Sequence of chain 1.A:
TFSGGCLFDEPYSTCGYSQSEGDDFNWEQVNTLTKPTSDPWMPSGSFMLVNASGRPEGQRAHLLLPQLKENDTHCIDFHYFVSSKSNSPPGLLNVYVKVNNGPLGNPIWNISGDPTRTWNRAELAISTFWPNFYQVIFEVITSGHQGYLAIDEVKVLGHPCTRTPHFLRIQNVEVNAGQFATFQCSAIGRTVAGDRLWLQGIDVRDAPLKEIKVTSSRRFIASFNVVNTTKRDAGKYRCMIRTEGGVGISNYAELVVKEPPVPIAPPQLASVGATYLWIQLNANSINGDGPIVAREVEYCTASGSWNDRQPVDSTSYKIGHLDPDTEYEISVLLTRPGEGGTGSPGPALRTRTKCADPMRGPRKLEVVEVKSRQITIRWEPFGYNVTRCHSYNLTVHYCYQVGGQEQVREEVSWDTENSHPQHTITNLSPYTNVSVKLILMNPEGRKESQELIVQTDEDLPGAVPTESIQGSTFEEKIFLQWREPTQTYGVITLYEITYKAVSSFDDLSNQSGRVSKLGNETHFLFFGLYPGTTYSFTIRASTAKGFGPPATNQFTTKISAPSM

Binding-site contacts:
Ligand atom O7 contacts residue TYR149 of chain 1.A at 3.2 Å (h-bond).
Ligand atom O7 contacts residue MET43 of chain 1.A at 3.2 Å.
Ligand atom N2 contacts residue ASN52 of chain 1.A at 2.9 Å (h-bond).
Ligand atom C3 contacts residue TYR149 of chain 1.A at 4.2 Å (hydrophobic).
Ligand atom N2 contacts residue TYR149 of chain 1.A at 3.1 Å (h-bond).
Ligand atom O6 contacts residue GLY55 of chain 1.A at 4.3 Å.
Ligand atom O5 contacts residue ASN52 of chain 1.A at 2.4 Å (h-bond).
Ligand atom C5 contacts residue SER54 of chain 1.A at 4.3 Å.
Ligand atom C2 contacts residue ASN52 of chain 1.A at 2.5 Å.
Ligand atom C2 contacts residue TYR149 of chain 1.A at 4.2 Å (hydrophobic).
Ligand atom C5 contacts residue ASN52 of chain 1.A at 3.7 Å.
Ligand atom C7 contacts residue ASN52 of chain 1.A at 3.6 Å.
Ligand atom O5 contacts residue SER54 of chain 1.A at 3.7 Å.
Ligand atom O6 contacts residue SER54 of chain 1.A at 3.9 Å.
Ligand atom C1 contacts residue ASN52 of chain 1.A at 1.4 Å.
Ligand atom C4 contacts residue ASN52 of chain 1.A at 4.2 Å.
Ligand atom C1 contacts residue SER54 of chain 1.A at 3.8 Å.
Ligand atom C7 contacts residue MET43 of chain 1.A at 4.4 Å (hydrophobic).
Ligand atom O7 contacts residue LEU50 of chain 1.A at 4.4 Å.
Ligand atom C8 contacts residue ASN52 of chain 1.A at 3.5 Å.
Ligand atom C7 contacts residue TYR149 of chain 1.A at 3.6 Å (hydrophobic).
Ligand atom C3 contacts residue ASN52 of chain 1.A at 3.8 Å.
Ligand atom O3 contacts residue TYR149 of chain 1.A at 4.2 Å.
Ligand atom O7 contacts residue ASP40 of chain 1.A at 4.5 Å.
Ligand atom C8 contacts residue GLU29 of chain 1.A at 3.5 Å.

This small molecule binds to this protein.
Small molecule (SMILES): CC(=O)N[C@@H]1[C@@H](O)[C@H](O)[C@@H](CO)O[C@H]1O